Sequence of chain 1.B:
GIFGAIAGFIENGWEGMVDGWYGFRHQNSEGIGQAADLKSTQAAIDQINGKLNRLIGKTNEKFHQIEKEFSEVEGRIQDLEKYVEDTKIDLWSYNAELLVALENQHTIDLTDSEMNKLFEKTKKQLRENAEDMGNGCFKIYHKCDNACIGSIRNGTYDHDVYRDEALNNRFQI

Binding-site contacts:
Ligand atom C2 contacts residue ASN279 of chain 1.A at 2.4 Å.
Ligand atom C5 contacts residue ASN279 of chain 1.A at 3.7 Å.
Ligand atom C1 contacts residue ASN292 of chain 1.A at 3.9 Å.
Ligand atom C1 contacts residue VAL291 of chain 1.A at 3.5 Å (hydrophobic).
Ligand atom O7 contacts residue ASN279 of chain 1.A at 3.2 Å (h-bond).
Ligand atom C2 contacts residue VAL291 of chain 1.A at 3.8 Å (hydrophobic).
Ligand atom C8 contacts residue GLU69 of chain 1.B at 3.6 Å.
Ligand atom O5 contacts residue VAL291 of chain 1.A at 4.5 Å.
Ligand atom C8 contacts residue VAL291 of chain 1.A at 4.2 Å (hydrophobic).
Ligand atom O5 contacts residue ASN292 of chain 1.A at 3.7 Å.
Ligand atom C5 contacts residue ASN292 of chain 1.A at 4.0 Å.
Ligand atom C7 contacts residue VAL291 of chain 1.A at 4.3 Å (hydrophobic).
Ligand atom N2 contacts residue VAL291 of chain 1.A at 3.5 Å (h-bond).
Ligand atom C6 contacts residue ASN292 of chain 1.A at 4.5 Å.
Ligand atom C1 contacts residue ASN279 of chain 1.A at 1.4 Å.
Ligand atom O5 contacts residue ASN279 of chain 1.A at 2.4 Å (h-bond).
Ligand atom C8 contacts residue SER39 of chain 1.A at 3.5 Å.
Ligand atom C7 contacts residue ASN279 of chain 1.A at 3.3 Å.
Ligand atom C3 contacts residue ASN279 of chain 1.A at 3.8 Å.
Ligand atom O6 contacts residue GLU69 of chain 1.B at 3.8 Å.
Ligand atom C4 contacts residue ASN279 of chain 1.A at 4.2 Å.
Ligand atom N2 contacts residue ASN279 of chain 1.A at 3.0 Å (h-bond).
Ligand atom C3 contacts residue VAL291 of chain 1.A at 4.0 Å (hydrophobic).

Sequence of chain 1.A:
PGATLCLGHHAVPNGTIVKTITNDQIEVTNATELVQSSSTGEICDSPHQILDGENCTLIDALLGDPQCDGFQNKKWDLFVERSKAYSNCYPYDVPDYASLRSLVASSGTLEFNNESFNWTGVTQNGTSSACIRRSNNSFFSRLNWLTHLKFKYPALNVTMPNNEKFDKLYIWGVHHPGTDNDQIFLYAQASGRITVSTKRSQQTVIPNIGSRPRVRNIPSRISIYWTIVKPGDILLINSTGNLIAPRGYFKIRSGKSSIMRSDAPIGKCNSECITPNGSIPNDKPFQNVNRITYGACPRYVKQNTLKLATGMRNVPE

The protein below binds the small molecule below.
Small molecule (SMILES): CC(=O)N[C@H]1[C@H](O[C@H]2[C@H](O)[C@@H](NC(C)=O)CO[C@@H]2CO)O[C@H](CO)[C@@H](O)[C@@H]1O